Sequence of chain 1.A:
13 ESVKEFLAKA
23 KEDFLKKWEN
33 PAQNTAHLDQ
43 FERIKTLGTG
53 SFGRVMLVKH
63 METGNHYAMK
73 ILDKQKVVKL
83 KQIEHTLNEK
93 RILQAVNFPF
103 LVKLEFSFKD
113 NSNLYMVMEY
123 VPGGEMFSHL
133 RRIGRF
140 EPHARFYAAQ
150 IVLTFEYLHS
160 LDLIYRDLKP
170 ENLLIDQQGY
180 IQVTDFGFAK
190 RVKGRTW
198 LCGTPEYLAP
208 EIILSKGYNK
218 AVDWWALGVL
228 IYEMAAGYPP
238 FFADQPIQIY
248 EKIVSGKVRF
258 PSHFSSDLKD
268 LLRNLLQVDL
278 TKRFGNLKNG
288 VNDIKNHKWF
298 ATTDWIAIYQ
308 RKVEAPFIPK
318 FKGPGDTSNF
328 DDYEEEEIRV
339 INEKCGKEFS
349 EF

A small-molecule ligand and the protein it binds are described below.
Small molecule (SMILES): CC[C@H](C)[C@H](NC(=O)[C@H](C)NC(=O)[C@H](CC(N)=O)NC(=O)[C@H](CCCN=C(N)N)NC(=O)[C@H](CCCN=C(N)N)NC(=O)CNC(=O)[C@@H](NC(=O)[C@H](CCCN=C(N)N)NC(=O)CNC(=O)[C@H](CO)NC(=O)[C@H](C)NC(=O)[C@@H](NC(=O)[C@H](Cc1ccccc1)NC(=O)[C@H](CC(=O)O)NC(=O)[C@H](C)NC(=O)[C@H](Cc1ccc(O)cc1)NC(=O)[C@@H](NC(=O)[C@@H](N)[C@@H](C)O)[C@@H](C)O)[C@@H](C)CC)[C@@H](C)O)C(=O)N[C@@H](Cc1cnc[nH]1)C(=O)N[C@@H](CC(=O)O)C(=O)O

Binding-site contacts:
Ligand atom C contacts residue GLY200 of chain 1.A at 3.5 Å.
Ligand atom O contacts residue ARG133 of chain 1.A at 3.1 Å (salt-bridge).
Ligand atom CD contacts residue ALA240 of chain 1.A at 3.2 Å (hydrophobic).
Ligand atom CE1 contacts residue PRO236 of chain 1.A at 3.4 Å (hydrophobic).
Ligand atom CB contacts residue LEU198 of chain 1.A at 3.5 Å (hydrophobic).
Ligand atom NH2 contacts residue GLU230 of chain 1.A at 3.0 Å (salt-bridge).
Ligand atom NH2 contacts residue GLU203 of chain 1.A at 3.0 Å (salt-bridge).
Ligand atom CA contacts residue LEU198 of chain 1.A at 3.0 Å (hydrophobic).
Ligand atom CG contacts residue GLN84 of chain 1.A at 3.5 Å.
Ligand atom N contacts residue ASP241 of chain 1.A at 3.5 Å (salt-bridge).
Ligand atom O contacts residue LYS168 of chain 1.A at 2.9 Å (salt-bridge).
Ligand atom NH1 contacts residue PRO236 of chain 1.A at 3.5 Å.
Ligand atom O contacts residue CYS199 of chain 1.A at 3.3 Å.
Ligand atom N contacts residue PHE129 of chain 1.A at 3.3 Å.
Ligand atom O contacts residue PHE129 of chain 1.A at 3.5 Å.
Ligand atom CG1 contacts residue GLY200 of chain 1.A at 3.4 Å.
Ligand atom CD contacts residue GLU203 of chain 1.A at 3.5 Å.
Ligand atom C contacts residue PHE129 of chain 1.A at 3.2 Å (hydrophobic).
Ligand atom CA contacts residue GLY200 of chain 1.A at 3.3 Å.
Ligand atom O contacts residue PHE129 of chain 1.A at 3.3 Å.
Ligand atom CZ contacts residue ASP328 of chain 1.A at 3.5 Å.
Ligand atom CZ contacts residue GLU203 of chain 1.A at 3.5 Å.
Ligand atom NE contacts residue GLU203 of chain 1.A at 2.7 Å (salt-bridge).
Ligand atom NH1 contacts residue GLU230 of chain 1.A at 3.1 Å (salt-bridge).
Ligand atom NH2 contacts residue SER130 of chain 1.A at 3.2 Å (h-bond).
Ligand atom NE contacts residue GLU127 of chain 1.A at 3.0 Å (salt-bridge).
Ligand atom CG2 contacts residue TYR235 of chain 1.A at 3.4 Å (hydrophobic).
Ligand atom CE1 contacts residue GLN84 of chain 1.A at 3.4 Å.
Ligand atom CB contacts residue PHE187 of chain 1.A at 3.5 Å (hydrophobic).
Ligand atom NH1 contacts residue ASP328 of chain 1.A at 2.8 Å (salt-bridge).
Ligand atom NH2 contacts residue ASP328 of chain 1.A at 3.4 Å (salt-bridge).
Ligand atom N contacts residue GLY200 of chain 1.A at 2.8 Å (h-bond).
Ligand atom CB contacts residue GLU170 of chain 1.A at 3.5 Å.
Ligand atom NH2 contacts residue GLU170 of chain 1.A at 3.0 Å (salt-bridge).
Ligand atom N contacts residue LEU198 of chain 1.A at 3.4 Å (h-bond).
Ligand atom NE contacts residue GLU170 of chain 1.A at 2.9 Å (salt-bridge).
Ligand atom O contacts residue GLY200 of chain 1.A at 3.4 Å (h-bond).
Ligand atom OD1 contacts residue LEU198 of chain 1.A at 3.1 Å.
Ligand atom N contacts residue GLU170 of chain 1.A at 2.9 Å (salt-bridge).
Ligand atom ND1 contacts residue GLN84 of chain 1.A at 3.2 Å (h-bond).